Binding-site contacts:
Ligand atom C6 contacts residue GLN236 of chain 1.B at 3.8 Å.
Ligand atom O1B contacts residue GLN236 of chain 1.B at 3.1 Å (h-bond).
Ligand atom C5 contacts residue GLY145 of chain 1.B at 3.5 Å.
Ligand atom O4 contacts residue GLY145 of chain 1.B at 3.5 Å (h-bond).
Ligand atom C4 contacts residue GLY145 of chain 1.B at 3.2 Å.
Ligand atom O8 contacts residue TYR106 of chain 1.B at 3.0 Å (h-bond).
Ligand atom O10 contacts residue LEU204 of chain 1.B at 3.7 Å.
Ligand atom O9 contacts residue TYR106 of chain 1.B at 2.9 Å (h-bond).
Ligand atom O3 contacts residue LYS232 of chain 1.B at 3.6 Å.
Ligand atom O10 contacts residue GLY145 of chain 1.B at 3.8 Å.
Ligand atom O10 contacts residue GLY144 of chain 1.B at 3.7 Å.
Ligand atom O1A contacts residue GLN236 of chain 1.B at 4.0 Å.
Ligand atom C9 contacts residue HIS193 of chain 1.B at 3.5 Å.
Ligand atom C4 contacts residue GLY235 of chain 1.B at 3.6 Å.
Ligand atom O6 contacts residue GLN236 of chain 1.B at 4.2 Å.
Ligand atom C9 contacts residue LEU204 of chain 1.B at 3.7 Å (hydrophobic).
Ligand atom C8 contacts residue TYR106 of chain 1.B at 3.9 Å (hydrophobic).
Ligand atom C1 contacts residue SER146 of chain 1.B at 3.4 Å.
Ligand atom C10 contacts residue GLY145 of chain 1.B at 3.6 Å.
Ligand atom O7 contacts residue LEU204 of chain 1.B at 4.0 Å.
Ligand atom C6 contacts residue GLY145 of chain 1.B at 4.0 Å.
Ligand atom O3 contacts residue GLY235 of chain 1.B at 4.0 Å.
Ligand atom C1 contacts residue ARG147 of chain 1.B at 3.7 Å.
Ligand atom N5 contacts residue GLY145 of chain 1.B at 2.7 Å (h-bond).
Ligand atom O1A contacts residue SER146 of chain 1.B at 3.5 Å (h-bond).
Ligand atom C8 contacts residue GLU200 of chain 1.B at 3.6 Å.
Ligand atom O8 contacts residue GLN236 of chain 1.B at 2.7 Å (h-bond).
Ligand atom O1B contacts residue ARG147 of chain 1.B at 4.0 Å.
Ligand atom O1A contacts residue ARG147 of chain 1.B at 2.8 Å (salt-bridge).
Ligand atom O1B contacts residue SER146 of chain 1.B at 2.6 Å (h-bond).
Ligand atom C11 contacts residue LEU204 of chain 1.B at 3.1 Å (hydrophobic).
Ligand atom O9 contacts residue GLU200 of chain 1.B at 1.6 Å (salt-bridge).
Ligand atom C9 contacts residue GLU200 of chain 1.B at 2.4 Å.
Ligand atom C1 contacts residue GLN236 of chain 1.B at 3.7 Å.
Ligand atom C10 contacts residue LEU204 of chain 1.B at 3.6 Å (hydrophobic).
Ligand atom O4 contacts residue GLN236 of chain 1.B at 3.4 Å (h-bond).
Ligand atom O4 contacts residue GLY235 of chain 1.B at 3.2 Å (h-bond).
Ligand atom C9 contacts residue TYR106 of chain 1.B at 3.6 Å (hydrophobic).
Ligand atom C8 contacts residue GLN236 of chain 1.B at 3.7 Å.
Ligand atom O9 contacts residue HIS193 of chain 1.B at 3.4 Å (h-bond).

Sequence of chain 1.B:
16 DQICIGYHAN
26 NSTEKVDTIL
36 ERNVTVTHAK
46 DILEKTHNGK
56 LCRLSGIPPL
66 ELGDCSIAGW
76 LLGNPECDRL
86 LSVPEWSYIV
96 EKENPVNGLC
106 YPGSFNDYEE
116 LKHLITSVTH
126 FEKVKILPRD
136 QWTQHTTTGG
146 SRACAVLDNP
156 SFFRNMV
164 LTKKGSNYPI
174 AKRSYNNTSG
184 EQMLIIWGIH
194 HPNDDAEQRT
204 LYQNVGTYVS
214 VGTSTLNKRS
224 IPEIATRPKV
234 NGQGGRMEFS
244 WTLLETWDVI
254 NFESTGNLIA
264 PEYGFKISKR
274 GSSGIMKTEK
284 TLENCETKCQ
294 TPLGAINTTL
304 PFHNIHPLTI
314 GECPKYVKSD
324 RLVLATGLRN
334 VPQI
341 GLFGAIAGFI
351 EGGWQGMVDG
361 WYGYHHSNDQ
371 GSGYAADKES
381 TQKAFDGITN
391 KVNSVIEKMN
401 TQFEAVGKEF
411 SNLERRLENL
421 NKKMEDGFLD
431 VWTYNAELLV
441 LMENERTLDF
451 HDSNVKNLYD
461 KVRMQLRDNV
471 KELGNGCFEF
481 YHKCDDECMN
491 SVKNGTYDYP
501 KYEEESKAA

The protein below binds the small molecule below.
Small molecule (SMILES): CC(=O)N[C@@H]1[C@@H](O)[C@H](O[C@@H]2O[C@H](CO[C@]3(C(=O)O)C[C@H](O)[C@@H](NC(C)=O)[C@H]([C@H](O)[C@H](O)CO)O3)[C@H](O)[C@H](O)[C@H]2O)[C@@H](CO)O[C@H]1O